Sequence of chain 1.F:
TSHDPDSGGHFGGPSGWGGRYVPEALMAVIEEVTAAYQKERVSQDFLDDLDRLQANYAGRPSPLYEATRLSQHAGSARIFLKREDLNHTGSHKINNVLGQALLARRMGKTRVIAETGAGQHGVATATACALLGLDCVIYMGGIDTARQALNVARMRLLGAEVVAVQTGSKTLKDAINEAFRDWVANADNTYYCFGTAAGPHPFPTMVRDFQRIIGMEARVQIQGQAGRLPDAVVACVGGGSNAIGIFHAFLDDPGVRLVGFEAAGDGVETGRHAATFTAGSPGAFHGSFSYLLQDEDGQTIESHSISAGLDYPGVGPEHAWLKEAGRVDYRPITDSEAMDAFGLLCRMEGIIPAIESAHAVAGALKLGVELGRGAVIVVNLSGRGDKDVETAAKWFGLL

The protein below binds the small molecule below.
Small molecule (SMILES): C=C(NCc1c(COP(=O)(O)O)cnc(C)c1O)C(=O)O

Binding-site contacts:
Ligand atom OXT contacts residue GLY125 of chain 1.F at 3.0 Å (h-bond).
Ligand atom OP3 contacts residue GLY246 of chain 1.F at 2.7 Å (h-bond).
Ligand atom O contacts residue GLN128 of chain 1.F at 2.7 Å (h-bond).
Ligand atom OP3 contacts residue GLY247 of chain 1.F at 3.3 Å (h-bond).
Ligand atom C6 contacts residue HIS100 of chain 1.F at 3.6 Å.
Ligand atom C2 contacts residue SER390 of chain 1.F at 3.6 Å.
Ligand atom O3A contacts residue GLN128 of chain 1.F at 3.5 Å.
Ligand atom C contacts residue HIS129 of chain 1.F at 3.6 Å.
Ligand atom C6 contacts residue SER390 of chain 1.F at 3.4 Å.
Ligand atom OP1 contacts residue ASN250 of chain 1.F at 2.5 Å (h-bond).
Ligand atom N contacts residue LYS101 of chain 1.F at 3.2 Å.
Ligand atom C4A contacts residue LYS101 of chain 1.F at 3.6 Å.
Ligand atom OP3 contacts residue ASN250 of chain 1.F at 3.7 Å.
Ligand atom N1 contacts residue GLU364 of chain 1.F at 3.4 Å.
Ligand atom C6 contacts residue CYS244 of chain 1.F at 3.7 Å (hydrophobic).
Ligand atom C4A contacts residue GLY317 of chain 1.F at 3.5 Å.
Ligand atom P contacts residue SER249 of chain 1.F at 3.2 Å.
Ligand atom N1 contacts residue HIS100 of chain 1.F at 3.6 Å.
Ligand atom C contacts residue THR124 of chain 1.F at 3.4 Å.
Ligand atom O contacts residue HIS129 of chain 1.F at 3.0 Å (h-bond).
Ligand atom P contacts residue GLY248 of chain 1.F at 3.4 Å.
Ligand atom C contacts residue GLY125 of chain 1.F at 3.6 Å.
Ligand atom OP3 contacts residue GLY248 of chain 1.F at 2.9 Å (h-bond).
Ligand atom OP1 contacts residue HIS100 of chain 1.F at 3.1 Å (h-bond).
Ligand atom OXT contacts residue HIS129 of chain 1.F at 3.3 Å.
Ligand atom C contacts residue ALA126 of chain 1.F at 3.5 Å (hydrophobic).
Ligand atom OP2 contacts residue SER249 of chain 1.F at 2.7 Å (h-bond).
Ligand atom OP2 contacts residue GLY248 of chain 1.F at 3.1 Å (h-bond).
Ligand atom OP2 contacts residue LYS101 of chain 1.F at 3.4 Å (salt-bridge).
Ligand atom OP1 contacts residue SER249 of chain 1.F at 2.7 Å (h-bond).
Ligand atom OP4 contacts residue LYS101 of chain 1.F at 3.2 Å (salt-bridge).
Ligand atom OP2 contacts residue GLY247 of chain 1.F at 3.7 Å.
Ligand atom C6 contacts residue GLU364 of chain 1.F at 3.6 Å.
Ligand atom N1 contacts residue SER390 of chain 1.F at 2.7 Å (h-bond).
Ligand atom OXT contacts residue THR124 of chain 1.F at 2.7 Å (h-bond).
Ligand atom O contacts residue GLY127 of chain 1.F at 3.1 Å (h-bond).
Ligand atom OP2 contacts residue THR204 of chain 1.F at 2.6 Å (h-bond).
Ligand atom O contacts residue ALA126 of chain 1.F at 3.5 Å.
Ligand atom O3A contacts residue ALA126 of chain 1.F at 3.5 Å.
Ligand atom O contacts residue THR124 of chain 1.F at 3.4 Å (h-bond).